A small-molecule ligand and the protein it binds are described below.
Small molecule (SMILES): CC(=O)N1CCC[C@H]1C(=O)N[C@@H](C)C(=O)N[C@@H](CC(C)C)[C@@H](O)[C@H](C)CO

Sequence of chain 1.N:
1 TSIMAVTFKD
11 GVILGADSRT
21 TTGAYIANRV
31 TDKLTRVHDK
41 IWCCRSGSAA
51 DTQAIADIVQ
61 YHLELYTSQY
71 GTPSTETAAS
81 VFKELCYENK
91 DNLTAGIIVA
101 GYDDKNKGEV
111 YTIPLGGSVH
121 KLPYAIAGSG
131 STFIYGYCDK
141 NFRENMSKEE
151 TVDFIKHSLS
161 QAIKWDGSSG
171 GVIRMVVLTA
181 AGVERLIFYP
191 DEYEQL

Sequence of chain 1.H:
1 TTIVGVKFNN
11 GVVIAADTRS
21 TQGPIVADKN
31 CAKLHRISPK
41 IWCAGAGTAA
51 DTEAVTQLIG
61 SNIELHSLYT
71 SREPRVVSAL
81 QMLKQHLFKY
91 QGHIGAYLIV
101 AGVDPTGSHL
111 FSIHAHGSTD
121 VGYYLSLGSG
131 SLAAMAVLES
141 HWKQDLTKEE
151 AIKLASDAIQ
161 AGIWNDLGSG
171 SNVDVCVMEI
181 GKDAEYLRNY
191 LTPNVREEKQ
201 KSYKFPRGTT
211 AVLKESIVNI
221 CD

Binding-site contacts:
Ligand atom O contacts residue THR21 of chain 1.N at 3.2 Å (h-bond).
Ligand atom O contacts residue THR20 of chain 1.N at 3.3 Å.
Ligand atom C2 contacts residue LYS33 of chain 1.N at 4.0 Å.
Ligand atom CA contacts residue LYS33 of chain 1.N at 4.0 Å.
Ligand atom O contacts residue GLY47 of chain 1.N at 3.4 Å (h-bond).
Ligand atom CA contacts residue THR21 of chain 1.N at 3.6 Å.
Ligand atom CB contacts residue GLY47 of chain 1.N at 3.6 Å.
Ligand atom C contacts residue THR21 of chain 1.N at 3.9 Å.
Ligand atom CB contacts residue THR1 of chain 1.N at 2.7 Å.
Ligand atom CD1 contacts residue ARG45 of chain 1.N at 3.5 Å.
Ligand atom C3 contacts residue THR1 of chain 1.N at 2.4 Å.
Ligand atom C3 contacts residue ARG19 of chain 1.N at 3.0 Å.
Ligand atom CB contacts residue GLY47 of chain 1.N at 3.5 Å.
Ligand atom CH3 contacts residue HIS116 of chain 1.H at 3.9 Å.
Ligand atom O contacts residue THR1 of chain 1.N at 3.1 Å (h-bond).
Ligand atom O contacts residue THR1 of chain 1.N at 2.2 Å (h-bond).
Ligand atom N contacts residue THR21 of chain 1.N at 3.2 Å (h-bond).
Ligand atom CG contacts residue HIS114 of chain 1.H at 3.9 Å.
Ligand atom CA contacts residue GLY47 of chain 1.N at 3.9 Å.
Ligand atom CD2 contacts residue THR20 of chain 1.N at 3.7 Å.
Ligand atom CD1 contacts residue THR52 of chain 1.N at 3.8 Å.
Ligand atom CA contacts residue THR1 of chain 1.N at 2.4 Å.
Ligand atom C contacts residue LYS33 of chain 1.N at 3.8 Å.
Ligand atom C3 contacts residue LYS33 of chain 1.N at 3.3 Å.
Ligand atom C1 contacts residue THR1 of chain 1.N at 2.5 Å.
Ligand atom C contacts residue GLY47 of chain 1.N at 3.6 Å.
Ligand atom CB contacts residue THR20 of chain 1.N at 3.9 Å.
Ligand atom CD1 contacts residue ALA49 of chain 1.N at 3.7 Å (hydrophobic).
Ligand atom C contacts residue THR1 of chain 1.N at 1.4 Å.
Ligand atom CG contacts residue THR1 of chain 1.N at 3.8 Å.
Ligand atom O contacts residue ALA49 of chain 1.N at 3.2 Å (h-bond).
Ligand atom C2 contacts residue THR1 of chain 1.N at 1.5 Å.
Ligand atom CA contacts residue GLY47 of chain 1.N at 3.3 Å.
Ligand atom CG contacts residue THR22 of chain 1.N at 3.7 Å.
Ligand atom C2 contacts residue SER168 of chain 1.N at 3.6 Å.
Ligand atom C3 contacts residue SER168 of chain 1.N at 2.8 Å.
Ligand atom N contacts residue THR1 of chain 1.N at 3.7 Å.
Ligand atom C1 contacts residue SER168 of chain 1.N at 4.0 Å.
Ligand atom N contacts residue GLY47 of chain 1.N at 2.9 Å (h-bond).
Ligand atom CG contacts residue LYS33 of chain 1.N at 4.0 Å.